Sequence of chain 1.B:
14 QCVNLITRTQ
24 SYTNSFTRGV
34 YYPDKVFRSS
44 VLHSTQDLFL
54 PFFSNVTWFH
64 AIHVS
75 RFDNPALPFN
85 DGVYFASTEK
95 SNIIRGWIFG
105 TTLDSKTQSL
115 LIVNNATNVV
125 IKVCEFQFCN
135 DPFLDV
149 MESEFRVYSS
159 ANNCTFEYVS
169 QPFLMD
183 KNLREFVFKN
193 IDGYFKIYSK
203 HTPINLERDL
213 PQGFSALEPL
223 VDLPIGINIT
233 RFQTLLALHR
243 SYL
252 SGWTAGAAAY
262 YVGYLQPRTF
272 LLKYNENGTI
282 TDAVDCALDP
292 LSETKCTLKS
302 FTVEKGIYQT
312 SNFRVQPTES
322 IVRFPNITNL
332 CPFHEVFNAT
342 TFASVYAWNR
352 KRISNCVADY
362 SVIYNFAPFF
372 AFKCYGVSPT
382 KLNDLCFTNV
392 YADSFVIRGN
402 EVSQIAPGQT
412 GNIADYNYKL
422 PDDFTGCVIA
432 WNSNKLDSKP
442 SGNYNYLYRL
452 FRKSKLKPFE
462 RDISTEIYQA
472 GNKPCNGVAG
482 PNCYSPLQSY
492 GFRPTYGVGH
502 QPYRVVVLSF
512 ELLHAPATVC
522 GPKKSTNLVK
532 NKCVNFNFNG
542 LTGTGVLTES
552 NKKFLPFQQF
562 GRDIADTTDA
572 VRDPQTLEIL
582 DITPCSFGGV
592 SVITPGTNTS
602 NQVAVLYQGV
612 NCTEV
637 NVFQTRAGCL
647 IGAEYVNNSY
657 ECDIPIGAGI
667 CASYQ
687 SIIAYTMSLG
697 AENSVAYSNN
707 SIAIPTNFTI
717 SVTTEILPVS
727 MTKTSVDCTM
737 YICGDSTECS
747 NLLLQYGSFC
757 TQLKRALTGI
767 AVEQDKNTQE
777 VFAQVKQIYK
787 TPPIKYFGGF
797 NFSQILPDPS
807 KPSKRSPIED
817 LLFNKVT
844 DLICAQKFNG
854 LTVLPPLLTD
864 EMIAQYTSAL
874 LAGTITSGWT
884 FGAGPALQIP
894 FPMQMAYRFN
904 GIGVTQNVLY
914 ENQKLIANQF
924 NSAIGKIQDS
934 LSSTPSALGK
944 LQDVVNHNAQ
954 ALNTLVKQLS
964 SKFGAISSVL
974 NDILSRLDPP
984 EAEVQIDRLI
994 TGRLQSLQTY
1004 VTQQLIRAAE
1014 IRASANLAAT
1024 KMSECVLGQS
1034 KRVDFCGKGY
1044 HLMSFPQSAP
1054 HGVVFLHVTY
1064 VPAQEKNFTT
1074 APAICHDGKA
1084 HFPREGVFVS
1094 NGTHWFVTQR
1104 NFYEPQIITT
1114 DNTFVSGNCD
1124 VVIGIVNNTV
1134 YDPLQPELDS

Binding-site contacts:
Ligand atom O5 contacts residue ASN230 of chain 1.B at 2.4 Å (h-bond).
Ligand atom C4 contacts residue ASN230 of chain 1.B at 4.2 Å.
Ligand atom C3 contacts residue ASN230 of chain 1.B at 3.8 Å.
Ligand atom C1 contacts residue ASN230 of chain 1.B at 1.4 Å.
Ligand atom C1 contacts residue THR232 of chain 1.B at 3.7 Å.
Ligand atom O5 contacts residue THR232 of chain 1.B at 4.0 Å.
Ligand atom C8 contacts residue ASN230 of chain 1.B at 4.5 Å.
Ligand atom C1 contacts residue THR105 of chain 1.B at 3.8 Å.
Ligand atom C5 contacts residue THR232 of chain 1.B at 4.1 Å.
Ligand atom C5 contacts residue ASN230 of chain 1.B at 3.7 Å.
Ligand atom C7 contacts residue ASN230 of chain 1.B at 3.9 Å.
Ligand atom C2 contacts residue ASN230 of chain 1.B at 2.5 Å.
Ligand atom C5 contacts residue THR105 of chain 1.B at 4.5 Å.
Ligand atom N2 contacts residue ASN230 of chain 1.B at 2.9 Å (h-bond).
Ligand atom O7 contacts residue ASN230 of chain 1.B at 4.4 Å.
Ligand atom O5 contacts residue THR105 of chain 1.B at 3.5 Å.

A small-molecule ligand and the protein it binds are described below.
Small molecule (SMILES): CC(=O)N[C@@H]1[C@@H](O)[C@H](O)[C@@H](CO)O[C@H]1O